A protein and the small-molecule ligand that binds it are described below.
Small molecule (SMILES): CC(=O)N[C@@H]1[C@@H](O)[C@H](O)[C@@H](CO)O[C@H]1O

Sequence of chain 20.F:
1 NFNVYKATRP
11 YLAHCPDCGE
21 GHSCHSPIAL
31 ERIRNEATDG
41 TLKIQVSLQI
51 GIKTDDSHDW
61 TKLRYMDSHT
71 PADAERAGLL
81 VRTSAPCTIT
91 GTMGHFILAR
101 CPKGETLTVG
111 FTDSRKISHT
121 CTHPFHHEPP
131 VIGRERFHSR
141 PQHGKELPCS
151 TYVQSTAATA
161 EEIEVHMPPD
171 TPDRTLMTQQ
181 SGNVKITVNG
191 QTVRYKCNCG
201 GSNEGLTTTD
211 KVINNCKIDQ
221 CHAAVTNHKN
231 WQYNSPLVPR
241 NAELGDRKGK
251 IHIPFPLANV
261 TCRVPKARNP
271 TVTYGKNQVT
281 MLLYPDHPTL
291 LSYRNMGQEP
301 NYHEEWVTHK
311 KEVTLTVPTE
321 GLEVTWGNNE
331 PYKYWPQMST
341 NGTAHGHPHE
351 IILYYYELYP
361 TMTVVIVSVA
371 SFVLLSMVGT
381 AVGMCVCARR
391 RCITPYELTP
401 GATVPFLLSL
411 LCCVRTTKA

Binding-site contacts:
Ligand atom C8 contacts residue LYS181 of chain 20.E at 4.1 Å.
Ligand atom C7 contacts residue ASN259 of chain 20.F at 3.1 Å.
Ligand atom O7 contacts residue LYS181 of chain 20.E at 3.9 Å.
Ligand atom N2 contacts residue ASN259 of chain 20.F at 2.9 Å (h-bond).
Ligand atom O5 contacts residue THR116 of chain 20.E at 4.0 Å.
Ligand atom O6 contacts residue THR116 of chain 20.E at 3.5 Å.
Ligand atom O6 contacts residue LYS115 of chain 20.E at 4.4 Å.
Ligand atom O5 contacts residue ASN259 of chain 20.F at 2.4 Å (h-bond).
Ligand atom C8 contacts residue ASN259 of chain 20.F at 4.4 Å.
Ligand atom C3 contacts residue ASN259 of chain 20.F at 3.8 Å.
Ligand atom O7 contacts residue ASN259 of chain 20.F at 2.9 Å (h-bond).
Ligand atom C5 contacts residue ASN259 of chain 20.F at 3.7 Å.
Ligand atom C1 contacts residue ASN259 of chain 20.F at 1.4 Å.
Ligand atom C4 contacts residue ASN259 of chain 20.F at 4.2 Å.
Ligand atom C2 contacts residue ASN259 of chain 20.F at 2.4 Å.

Sequence of chain 20.E:
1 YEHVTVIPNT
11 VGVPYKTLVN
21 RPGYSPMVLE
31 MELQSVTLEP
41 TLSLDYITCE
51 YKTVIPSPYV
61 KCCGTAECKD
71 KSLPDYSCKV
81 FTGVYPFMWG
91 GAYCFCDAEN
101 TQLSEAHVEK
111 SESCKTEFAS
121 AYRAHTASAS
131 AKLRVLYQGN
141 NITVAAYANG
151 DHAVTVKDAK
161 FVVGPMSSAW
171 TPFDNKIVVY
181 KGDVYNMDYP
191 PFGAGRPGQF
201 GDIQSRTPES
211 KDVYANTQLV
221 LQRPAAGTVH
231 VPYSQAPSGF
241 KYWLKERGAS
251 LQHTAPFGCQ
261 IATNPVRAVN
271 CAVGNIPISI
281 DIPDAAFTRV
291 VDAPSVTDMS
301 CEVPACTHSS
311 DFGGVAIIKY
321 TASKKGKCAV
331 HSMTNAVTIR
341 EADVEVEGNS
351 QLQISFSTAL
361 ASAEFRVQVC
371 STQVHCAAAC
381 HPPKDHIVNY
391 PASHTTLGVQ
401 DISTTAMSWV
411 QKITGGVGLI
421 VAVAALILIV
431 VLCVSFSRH